Sequence of chain 1.B:
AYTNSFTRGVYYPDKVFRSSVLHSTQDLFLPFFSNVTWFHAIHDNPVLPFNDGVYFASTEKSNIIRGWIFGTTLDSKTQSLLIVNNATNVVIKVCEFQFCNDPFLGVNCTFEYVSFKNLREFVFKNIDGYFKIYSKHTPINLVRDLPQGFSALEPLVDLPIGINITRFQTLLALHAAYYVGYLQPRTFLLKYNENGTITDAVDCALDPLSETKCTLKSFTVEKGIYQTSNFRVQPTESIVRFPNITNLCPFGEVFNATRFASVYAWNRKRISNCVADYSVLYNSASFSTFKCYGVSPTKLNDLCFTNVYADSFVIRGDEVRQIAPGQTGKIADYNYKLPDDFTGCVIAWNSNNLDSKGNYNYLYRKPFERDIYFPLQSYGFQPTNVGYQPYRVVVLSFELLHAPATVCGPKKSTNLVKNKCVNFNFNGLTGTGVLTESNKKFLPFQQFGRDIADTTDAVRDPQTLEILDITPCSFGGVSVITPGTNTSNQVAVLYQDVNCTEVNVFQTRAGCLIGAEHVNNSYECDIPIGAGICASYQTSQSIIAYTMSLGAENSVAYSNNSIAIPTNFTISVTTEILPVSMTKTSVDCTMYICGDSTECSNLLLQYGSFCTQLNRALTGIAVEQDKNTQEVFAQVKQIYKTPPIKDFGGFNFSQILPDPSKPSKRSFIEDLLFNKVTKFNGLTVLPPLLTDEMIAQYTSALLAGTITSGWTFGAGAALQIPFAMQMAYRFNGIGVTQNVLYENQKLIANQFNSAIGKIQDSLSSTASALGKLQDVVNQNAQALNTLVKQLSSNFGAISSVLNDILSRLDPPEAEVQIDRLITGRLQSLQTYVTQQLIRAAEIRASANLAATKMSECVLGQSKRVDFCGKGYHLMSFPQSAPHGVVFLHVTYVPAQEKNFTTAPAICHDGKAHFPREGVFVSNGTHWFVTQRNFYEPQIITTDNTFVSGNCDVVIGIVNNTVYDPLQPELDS

Binding-site contacts:
Ligand atom N2 contacts residue ASN603 of chain 1.B at 3.0 Å (h-bond).
Ligand atom C7 contacts residue ASN603 of chain 1.B at 3.0 Å.
Ligand atom C1 contacts residue ASN603 of chain 1.B at 3.3 Å.
Ligand atom O5 contacts residue ASN603 of chain 1.B at 4.4 Å.
Ligand atom O7 contacts residue ASN603 of chain 1.B at 3.5 Å (h-bond).
Ligand atom C8 contacts residue ASN603 of chain 1.B at 3.4 Å.
Ligand atom C2 contacts residue ASN603 of chain 1.B at 3.5 Å.

A small-molecule ligand and the protein it binds are described below.
Small molecule (SMILES): CC(=O)N[C@@H]1[C@@H](O)[C@H](O)[C@@H](CO)O[C@H]1O